Binding-site contacts:
Ligand atom O5 contacts residue ASN857 of chain 17.A at 2.4 Å (h-bond).
Ligand atom C3 contacts residue ASN857 of chain 17.A at 3.8 Å.
Ligand atom C1 contacts residue ASN857 of chain 17.A at 1.4 Å.
Ligand atom N2 contacts residue ASN857 of chain 17.A at 2.9 Å (h-bond).
Ligand atom C7 contacts residue ASN857 of chain 17.A at 3.2 Å.
Ligand atom O7 contacts residue ASN857 of chain 17.A at 3.1 Å (h-bond).
Ligand atom C8 contacts residue ASN857 of chain 17.A at 4.0 Å.
Ligand atom C4 contacts residue ASN857 of chain 17.A at 4.2 Å.
Ligand atom C2 contacts residue ASN857 of chain 17.A at 2.4 Å.
Ligand atom C5 contacts residue ASN857 of chain 17.A at 3.7 Å.

Sequence of chain 17.A:
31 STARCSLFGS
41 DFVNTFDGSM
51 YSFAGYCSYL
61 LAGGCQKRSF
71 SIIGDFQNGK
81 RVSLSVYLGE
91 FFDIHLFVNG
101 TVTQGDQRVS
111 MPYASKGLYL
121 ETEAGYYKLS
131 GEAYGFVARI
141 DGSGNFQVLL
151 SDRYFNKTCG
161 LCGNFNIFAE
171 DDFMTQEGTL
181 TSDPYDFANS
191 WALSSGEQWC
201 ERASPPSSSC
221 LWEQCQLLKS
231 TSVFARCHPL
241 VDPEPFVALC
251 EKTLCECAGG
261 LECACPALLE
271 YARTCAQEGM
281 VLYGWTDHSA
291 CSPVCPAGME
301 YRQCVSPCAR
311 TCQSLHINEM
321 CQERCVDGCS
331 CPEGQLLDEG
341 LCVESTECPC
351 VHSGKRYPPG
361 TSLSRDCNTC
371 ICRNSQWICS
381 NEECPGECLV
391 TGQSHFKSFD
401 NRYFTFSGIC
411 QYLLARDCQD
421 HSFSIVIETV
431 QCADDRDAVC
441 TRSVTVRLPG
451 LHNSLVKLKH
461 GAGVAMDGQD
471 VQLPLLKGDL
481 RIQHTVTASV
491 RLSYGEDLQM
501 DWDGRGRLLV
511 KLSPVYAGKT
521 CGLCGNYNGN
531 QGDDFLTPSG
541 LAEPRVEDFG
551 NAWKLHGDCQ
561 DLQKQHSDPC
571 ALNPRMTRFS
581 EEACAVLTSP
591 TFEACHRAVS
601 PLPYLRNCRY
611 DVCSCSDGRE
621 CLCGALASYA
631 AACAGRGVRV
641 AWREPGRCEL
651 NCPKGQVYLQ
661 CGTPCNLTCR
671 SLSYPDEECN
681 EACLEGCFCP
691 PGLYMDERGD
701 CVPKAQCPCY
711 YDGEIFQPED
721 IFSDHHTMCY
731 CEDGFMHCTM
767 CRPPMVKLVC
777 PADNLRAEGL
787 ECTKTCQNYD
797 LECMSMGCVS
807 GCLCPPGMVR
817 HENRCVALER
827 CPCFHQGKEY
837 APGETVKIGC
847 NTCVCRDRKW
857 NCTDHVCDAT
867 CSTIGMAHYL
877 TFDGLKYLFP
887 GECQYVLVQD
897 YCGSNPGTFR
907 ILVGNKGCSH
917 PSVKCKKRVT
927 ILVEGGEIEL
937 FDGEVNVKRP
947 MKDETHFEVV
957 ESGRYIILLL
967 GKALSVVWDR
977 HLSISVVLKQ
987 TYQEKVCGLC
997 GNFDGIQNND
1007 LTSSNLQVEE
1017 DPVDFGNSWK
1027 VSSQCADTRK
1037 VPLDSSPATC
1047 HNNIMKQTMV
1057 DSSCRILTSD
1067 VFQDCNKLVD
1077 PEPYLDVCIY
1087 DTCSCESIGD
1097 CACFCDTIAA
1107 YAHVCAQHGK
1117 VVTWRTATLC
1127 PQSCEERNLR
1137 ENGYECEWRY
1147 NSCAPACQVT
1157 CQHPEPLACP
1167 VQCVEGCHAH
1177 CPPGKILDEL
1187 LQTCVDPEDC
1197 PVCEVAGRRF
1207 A

The protein below binds the small molecule below.
Small molecule (SMILES): CC(=O)N[C@@H]1[C@@H](O)[C@H](O)[C@@H](CO)O[C@H]1O